Sequence of chain 1.A:
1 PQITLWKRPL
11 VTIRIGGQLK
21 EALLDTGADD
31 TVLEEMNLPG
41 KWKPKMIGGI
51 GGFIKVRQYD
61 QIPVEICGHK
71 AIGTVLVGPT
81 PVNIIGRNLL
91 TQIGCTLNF

A small-molecule ligand and the protein it binds are described below.
Small molecule (SMILES): Cc1ccccc1CNC(=O)[C@H]1N(C(=O)[C@@H](O)[C@H](Cc2ccccc2)NC(=O)c2cccc(O)c2C)CSC1(C)C

Sequence of chain 1.B:
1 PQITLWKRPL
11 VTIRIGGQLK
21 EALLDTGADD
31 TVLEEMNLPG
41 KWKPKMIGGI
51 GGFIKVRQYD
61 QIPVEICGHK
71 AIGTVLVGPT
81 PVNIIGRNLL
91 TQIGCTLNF

Binding-site contacts:
Ligand atom O2 contacts residue ASP30 of chain 1.A at 2.7 Å (salt-bridge).
Ligand atom O32 contacts residue GLY49 of chain 1.B at 3.7 Å.
Ligand atom C25 contacts residue ASP25 of chain 1.A at 3.4 Å.
Ligand atom C34 contacts residue GLY48 of chain 1.B at 3.3 Å.
Ligand atom S26 contacts residue PRO81 of chain 1.A at 3.7 Å.
Ligand atom O21 contacts residue ALA28 of chain 1.A at 3.4 Å (h-bond).
Ligand atom O23 contacts residue ASP25 of chain 1.B at 2.7 Å (salt-bridge).
Ligand atom O10 contacts residue GLY49 of chain 1.A at 3.6 Å.
Ligand atom O2 contacts residue ILE47 of chain 1.A at 3.6 Å.
Ligand atom O21 contacts residue ASP25 of chain 1.B at 3.0 Å (salt-bridge).
Ligand atom C30 contacts residue GLY27 of chain 1.B at 3.5 Å.
Ligand atom C19 contacts residue ILE50 of chain 1.A at 3.6 Å (hydrophobic).
Ligand atom C20 contacts residue ASP25 of chain 1.A at 3.2 Å.
Ligand atom C22 contacts residue ASP25 of chain 1.A at 3.4 Å.
Ligand atom C1 contacts residue ASP30 of chain 1.A at 3.5 Å.
Ligand atom N24 contacts residue ASP25 of chain 1.A at 3.5 Å (salt-bridge).
Ligand atom C4 contacts residue GLY48 of chain 1.A at 3.6 Å.
Ligand atom C4 contacts residue ASP29 of chain 1.A at 3.5 Å.
Ligand atom C18 contacts residue ILE50 of chain 1.A at 3.6 Å (hydrophobic).
Ligand atom C18 contacts residue GLY49 of chain 1.A at 3.5 Å.
Ligand atom C3 contacts residue ASP30 of chain 1.A at 3.5 Å.
Ligand atom N33 contacts residue GLY48 of chain 1.B at 3.7 Å.
Ligand atom C5 contacts residue GLY48 of chain 1.A at 3.4 Å.
Ligand atom C29 contacts residue GLY48 of chain 1.B at 3.6 Å.
Ligand atom C22 contacts residue ASP25 of chain 1.B at 3.5 Å.
Ligand atom O32 contacts residue ILE50 of chain 1.A at 3.5 Å.
Ligand atom O10 contacts residue ILE50 of chain 1.B at 3.6 Å.
Ligand atom O21 contacts residue ASP25 of chain 1.A at 2.6 Å (salt-bridge).
Ligand atom C13 contacts residue ASP25 of chain 1.B at 3.4 Å.
Ligand atom O21 contacts residue GLY27 of chain 1.A at 3.0 Å.
Ligand atom C38 contacts residue ASP30 of chain 1.B at 3.4 Å.
Ligand atom C3 contacts residue ASP29 of chain 1.A at 3.6 Å.
Ligand atom C28 contacts residue LEU23 of chain 1.A at 3.5 Å (hydrophobic).
Ligand atom C15 contacts residue GLY27 of chain 1.A at 3.5 Å.
Ligand atom O23 contacts residue GLY27 of chain 1.B at 3.6 Å.
Ligand atom N11 contacts residue GLY27 of chain 1.A at 3.0 Å (h-bond).
Ligand atom C37 contacts residue ASP30 of chain 1.B at 3.4 Å.
Ligand atom C16 contacts residue VAL82 of chain 1.B at 3.6 Å (hydrophobic).
Ligand atom O23 contacts residue ALA28 of chain 1.B at 3.6 Å.
Ligand atom C28 contacts residue GLY27 of chain 1.B at 3.5 Å.